Binding-site contacts:
Ligand atom F22 contacts residue HIS63 of chain 1.C at 3.5 Å.
Ligand atom C05 contacts residue PHE128 of chain 1.C at 3.2 Å (hydrophobic).
Ligand atom C27 contacts residue CYS60 of chain 1.C at 3.4 Å (hydrophobic).
Ligand atom C26 contacts residue CYS60 of chain 1.C at 4.2 Å (hydrophobic).
Ligand atom F21 contacts residue LEU27 of chain 1.C at 4.1 Å.
Ligand atom C38 contacts residue TRP57 of chain 1.C at 4.2 Å (hydrophobic).
Ligand atom C04 contacts residue MET105 of chain 1.C at 4.0 Å (hydrophobic).
Ligand atom O14 contacts residue PHE118 of chain 1.C at 3.6 Å.
Ligand atom C33 contacts residue HIS219 of chain 1.C at 4.1 Å.
Ligand atom C38 contacts residue CYS60 of chain 1.C at 4.0 Å (hydrophobic).
Ligand atom F40 contacts residue TRP57 of chain 1.C at 3.0 Å.
Ligand atom O42 contacts residue HIS219 of chain 1.C at 3.3 Å (h-bond).
Ligand atom C06 contacts residue PHE118 of chain 1.C at 3.7 Å (hydrophobic).
Ligand atom F20 contacts residue ALA67 of chain 1.C at 3.4 Å.
Ligand atom O42 contacts residue LEU64 of chain 1.C at 4.0 Å.
Ligand atom C25 contacts residue LEU64 of chain 1.C at 3.9 Å (hydrophobic).
Ligand atom C19 contacts residue HIS63 of chain 1.C at 4.0 Å.
Ligand atom F20 contacts residue LEU64 of chain 1.C at 4.2 Å.
Ligand atom C02 contacts residue MET105 of chain 1.C at 3.3 Å (hydrophobic).
Ligand atom F20 contacts residue HIS63 of chain 1.C at 3.1 Å.
Ligand atom F20 contacts residue GLN26 of chain 1.C at 3.6 Å.
Ligand atom O14 contacts residue PHE117 of chain 1.C at 2.9 Å (h-bond).
Ligand atom S12 contacts residue PHE117 of chain 1.C at 4.2 Å.
Ligand atom F21 contacts residue GLN26 of chain 1.C at 3.9 Å.
Ligand atom C06 contacts residue PHE128 of chain 1.C at 3.6 Å (hydrophobic).
Ligand atom F35 contacts residue ILE140 of chain 1.C at 3.8 Å.
Ligand atom C34 contacts residue HIS219 of chain 1.C at 3.6 Å.
Ligand atom C03 contacts residue ILE140 of chain 1.C at 4.2 Å (hydrophobic).
Ligand atom F36 contacts residue HIS219 of chain 1.C at 2.9 Å.
Ligand atom C28 contacts residue CYS60 of chain 1.C at 4.0 Å (hydrophobic).
Ligand atom O42 contacts residue LEU223 of chain 1.C at 4.1 Å.
Ligand atom F37 contacts residue HIS219 of chain 1.C at 3.0 Å.
Ligand atom F39 contacts residue CYS60 of chain 1.C at 3.0 Å.
Ligand atom C03 contacts residue MET105 of chain 1.C at 3.4 Å (hydrophobic).
Ligand atom O13 contacts residue MET105 of chain 1.C at 3.5 Å.
Ligand atom C24 contacts residue LEU64 of chain 1.C at 4.2 Å (hydrophobic).
Ligand atom F40 contacts residue HIS219 of chain 1.C at 3.9 Å.
Ligand atom C28 contacts residue PHE118 of chain 1.C at 4.1 Å (hydrophobic).
Ligand atom F37 contacts residue MET98 of chain 1.C at 4.1 Å.
Ligand atom F36 contacts residue ILE140 of chain 1.C at 4.2 Å.

This protein binds this small molecule.
Small molecule (SMILES): O=S(=O)(c1ccccc1)N(CC(F)(F)F)c1ccc(C(O)(C(F)(F)F)C(F)(F)F)cc1

Sequence of chain 1.C:
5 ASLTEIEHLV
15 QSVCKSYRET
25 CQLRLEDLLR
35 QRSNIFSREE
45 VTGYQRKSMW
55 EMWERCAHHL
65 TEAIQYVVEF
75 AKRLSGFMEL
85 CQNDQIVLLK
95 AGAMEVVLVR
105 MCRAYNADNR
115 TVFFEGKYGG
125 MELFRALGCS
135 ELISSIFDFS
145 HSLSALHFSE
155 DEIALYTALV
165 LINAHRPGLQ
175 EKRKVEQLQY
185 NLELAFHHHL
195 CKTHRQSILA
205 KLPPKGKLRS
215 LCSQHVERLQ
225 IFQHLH